Sequence of chain 11.B:
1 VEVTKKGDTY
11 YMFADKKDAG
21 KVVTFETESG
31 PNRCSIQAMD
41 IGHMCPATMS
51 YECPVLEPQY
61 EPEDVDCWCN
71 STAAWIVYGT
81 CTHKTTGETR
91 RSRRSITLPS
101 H

Binding-site contacts:
Ligand atom C3 contacts residue PRO31 of chain 11.B at 4.1 Å (hydrophobic).
Ligand atom O6 contacts residue ARG33 of chain 11.B at 3.0 Å (salt-bridge).
Ligand atom O7 contacts residue ASN70 of chain 11.B at 3.5 Å (h-bond).
Ligand atom O3 contacts residue PRO31 of chain 11.B at 4.2 Å.
Ligand atom C5 contacts residue ARG33 of chain 11.B at 3.9 Å.
Ligand atom C4 contacts residue ASN70 of chain 11.B at 4.2 Å.
Ligand atom C2 contacts residue PRO31 of chain 11.B at 4.0 Å (hydrophobic).
Ligand atom C6 contacts residue ARG33 of chain 11.B at 3.7 Å.
Ligand atom O5 contacts residue ARG33 of chain 11.B at 4.3 Å.
Ligand atom N2 contacts residue ASN70 of chain 11.B at 2.9 Å (h-bond).
Ligand atom N2 contacts residue PRO31 of chain 11.B at 2.8 Å (h-bond).
Ligand atom O7 contacts residue SER71 of chain 11.B at 4.4 Å.
Ligand atom N2 contacts residue ASN32 of chain 11.B at 4.2 Å.
Ligand atom C2 contacts residue ASN70 of chain 11.B at 2.5 Å.
Ligand atom C1 contacts residue ARG33 of chain 11.B at 4.1 Å.
Ligand atom C8 contacts residue ASN70 of chain 11.B at 3.9 Å.
Ligand atom C7 contacts residue ASN70 of chain 11.B at 3.4 Å.
Ligand atom C1 contacts residue ASN70 of chain 11.B at 1.4 Å.
Ligand atom C5 contacts residue ASN70 of chain 11.B at 3.7 Å.
Ligand atom O5 contacts residue ASN70 of chain 11.B at 2.4 Å (h-bond).
Ligand atom C7 contacts residue PRO31 of chain 11.B at 3.2 Å (hydrophobic).
Ligand atom O7 contacts residue PRO31 of chain 11.B at 3.0 Å (h-bond).
Ligand atom C3 contacts residue ASN70 of chain 11.B at 3.8 Å.

This protein binds this small molecule.
Small molecule (SMILES): CC(=O)N[C@@H]1[C@@H](O)[C@H](O)[C@@H](CO)O[C@H]1O